Binding-site contacts:
Ligand atom C7 contacts residue ASN127 of chain 1.A at 3.4 Å.
Ligand atom C7 contacts residue HIS44 of chain 1.A at 4.4 Å.
Ligand atom C3 contacts residue ASN127 of chain 1.A at 3.7 Å.
Ligand atom C5 contacts residue ASN127 of chain 1.A at 3.3 Å.
Ligand atom O5 contacts residue ASN127 of chain 1.A at 2.4 Å (h-bond).
Ligand atom O7 contacts residue ASN127 of chain 1.A at 3.0 Å (h-bond).
Ligand atom C5 contacts residue ASN115 of chain 1.A at 4.1 Å.
Ligand atom O5 contacts residue ASN115 of chain 1.A at 3.7 Å.
Ligand atom O6 contacts residue ASN115 of chain 1.A at 3.4 Å (h-bond).
Ligand atom C6 contacts residue ASN127 of chain 1.A at 3.3 Å.
Ligand atom C1 contacts residue ASN127 of chain 1.A at 1.4 Å.
Ligand atom N2 contacts residue ASN127 of chain 1.A at 3.2 Å (h-bond).
Ligand atom C8 contacts residue HIS44 of chain 1.A at 4.2 Å.
Ligand atom N2 contacts residue HIS44 of chain 1.A at 4.5 Å.
Ligand atom C2 contacts residue ASN127 of chain 1.A at 2.5 Å.
Ligand atom C1 contacts residue ASN115 of chain 1.A at 4.5 Å.
Ligand atom C4 contacts residue ASN127 of chain 1.A at 4.0 Å.
Ligand atom C6 contacts residue ASN115 of chain 1.A at 3.5 Å.

Sequence of chain 1.A:
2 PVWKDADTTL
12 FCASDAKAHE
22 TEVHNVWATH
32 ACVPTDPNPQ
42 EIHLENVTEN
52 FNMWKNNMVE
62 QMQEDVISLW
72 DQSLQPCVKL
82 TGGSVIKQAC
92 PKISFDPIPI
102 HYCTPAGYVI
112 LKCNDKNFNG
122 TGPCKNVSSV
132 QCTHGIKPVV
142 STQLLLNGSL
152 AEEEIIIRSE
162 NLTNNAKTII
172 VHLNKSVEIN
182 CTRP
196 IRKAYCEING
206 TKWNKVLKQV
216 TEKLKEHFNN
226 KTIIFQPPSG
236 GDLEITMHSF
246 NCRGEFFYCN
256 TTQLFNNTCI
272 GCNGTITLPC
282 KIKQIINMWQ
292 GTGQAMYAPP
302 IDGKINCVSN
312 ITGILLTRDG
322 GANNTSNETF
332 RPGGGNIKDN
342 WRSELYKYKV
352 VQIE

A small-molecule ligand and the protein it binds are described below.
Small molecule (SMILES): CC(=O)N[C@@H]1[C@@H](O)[C@H](O)[C@@H](CO)O[C@H]1O